A small-molecule ligand and the protein it binds are described below.
Small molecule (SMILES): CC(=O)N[C@@H]1[C@@H](O)[C@H](O)[C@@H](CO)O[C@H]1O

Sequence of chain 48.A:
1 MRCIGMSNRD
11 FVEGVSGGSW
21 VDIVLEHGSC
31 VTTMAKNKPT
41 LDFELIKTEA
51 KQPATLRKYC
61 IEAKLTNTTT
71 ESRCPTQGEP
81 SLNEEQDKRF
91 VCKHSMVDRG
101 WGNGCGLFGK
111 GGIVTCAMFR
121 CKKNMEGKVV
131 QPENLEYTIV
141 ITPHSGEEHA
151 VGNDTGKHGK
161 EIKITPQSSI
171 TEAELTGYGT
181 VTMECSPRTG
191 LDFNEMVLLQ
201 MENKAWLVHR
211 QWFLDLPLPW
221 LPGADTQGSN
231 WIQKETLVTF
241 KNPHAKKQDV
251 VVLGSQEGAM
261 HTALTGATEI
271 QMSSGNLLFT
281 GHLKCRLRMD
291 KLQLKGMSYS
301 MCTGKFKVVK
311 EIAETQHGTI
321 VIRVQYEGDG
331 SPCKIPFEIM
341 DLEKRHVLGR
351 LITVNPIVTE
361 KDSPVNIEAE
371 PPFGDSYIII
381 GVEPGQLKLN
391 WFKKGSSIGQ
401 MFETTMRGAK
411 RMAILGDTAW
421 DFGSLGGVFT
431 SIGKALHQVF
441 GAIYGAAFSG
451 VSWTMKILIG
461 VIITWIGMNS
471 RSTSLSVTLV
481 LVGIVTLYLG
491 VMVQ

Sequence of chain 48.C:
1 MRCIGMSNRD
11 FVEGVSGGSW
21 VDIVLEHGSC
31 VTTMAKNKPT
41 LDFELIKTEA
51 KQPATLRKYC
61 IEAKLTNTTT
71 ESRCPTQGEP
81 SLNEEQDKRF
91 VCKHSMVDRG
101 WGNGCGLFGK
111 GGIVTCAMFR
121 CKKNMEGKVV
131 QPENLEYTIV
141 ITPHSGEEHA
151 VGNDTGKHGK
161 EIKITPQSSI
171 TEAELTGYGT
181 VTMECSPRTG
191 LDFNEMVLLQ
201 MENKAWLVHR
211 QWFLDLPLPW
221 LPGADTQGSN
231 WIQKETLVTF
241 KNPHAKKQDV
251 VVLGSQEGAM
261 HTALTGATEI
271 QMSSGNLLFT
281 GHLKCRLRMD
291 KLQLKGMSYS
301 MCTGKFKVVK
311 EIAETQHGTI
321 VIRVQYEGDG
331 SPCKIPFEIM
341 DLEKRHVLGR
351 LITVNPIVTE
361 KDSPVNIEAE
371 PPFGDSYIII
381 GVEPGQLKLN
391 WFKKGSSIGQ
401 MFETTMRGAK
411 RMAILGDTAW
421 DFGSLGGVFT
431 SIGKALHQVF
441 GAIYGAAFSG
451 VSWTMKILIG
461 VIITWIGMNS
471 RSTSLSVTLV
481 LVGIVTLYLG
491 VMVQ

Binding-site contacts:
Ligand atom C1 contacts residue HIS158 of chain 48.C at 4.1 Å.
Ligand atom C6 contacts residue HIS158 of chain 48.C at 3.7 Å.
Ligand atom O5 contacts residue ASN153 of chain 48.C at 2.4 Å (h-bond).
Ligand atom O5 contacts residue HIS158 of chain 48.C at 3.1 Å.
Ligand atom O7 contacts residue GLY102 of chain 48.A at 3.0 Å (h-bond).
Ligand atom C8 contacts residue HIS149 of chain 48.C at 3.7 Å.
Ligand atom O7 contacts residue ASN153 of chain 48.C at 4.5 Å.
Ligand atom C3 contacts residue ASN153 of chain 48.C at 3.8 Å.
Ligand atom C7 contacts residue HIS149 of chain 48.C at 4.3 Å.
Ligand atom C2 contacts residue HIS149 of chain 48.C at 3.6 Å.
Ligand atom C4 contacts residue HIS149 of chain 48.C at 4.0 Å.
Ligand atom C1 contacts residue THR155 of chain 48.C at 3.8 Å.
Ligand atom C6 contacts residue LYS157 of chain 48.C at 3.6 Å.
Ligand atom C3 contacts residue HIS149 of chain 48.C at 4.3 Å.
Ligand atom O7 contacts residue TRP101 of chain 48.A at 3.8 Å.
Ligand atom N2 contacts residue HIS149 of chain 48.C at 4.2 Å.
Ligand atom C2 contacts residue ASN153 of chain 48.C at 2.5 Å.
Ligand atom O5 contacts residue HIS149 of chain 48.C at 3.5 Å.
Ligand atom C4 contacts residue ASN153 of chain 48.C at 4.2 Å.
Ligand atom O6 contacts residue LYS157 of chain 48.C at 3.2 Å (salt-bridge).
Ligand atom C8 contacts residue ASN153 of chain 48.C at 4.0 Å.
Ligand atom C5 contacts residue ASN153 of chain 48.C at 3.7 Å.
Ligand atom C5 contacts residue HIS149 of chain 48.C at 4.2 Å.
Ligand atom C5 contacts residue LYS157 of chain 48.C at 3.9 Å.
Ligand atom O5 contacts residue THR155 of chain 48.C at 4.5 Å.
Ligand atom C5 contacts residue HIS158 of chain 48.C at 4.0 Å.
Ligand atom C7 contacts residue ASN153 of chain 48.C at 3.6 Å.
Ligand atom C7 contacts residue GLY102 of chain 48.A at 4.1 Å.
Ligand atom N2 contacts residue ASN153 of chain 48.C at 2.9 Å (h-bond).
Ligand atom C8 contacts residue TRP101 of chain 48.A at 4.4 Å (hydrophobic).
Ligand atom O4 contacts residue LYS157 of chain 48.C at 4.5 Å.
Ligand atom C1 contacts residue ASN153 of chain 48.C at 1.4 Å.
Ligand atom O3 contacts residue HIS149 of chain 48.C at 4.0 Å.
Ligand atom C1 contacts residue HIS149 of chain 48.C at 3.4 Å.